A protein and the small-molecule ligand that binds it are described below.
Small molecule (SMILES): C[C@@H]1O[C@H](OP(=O)(O)OP(=O)(O)OC[C@H]2O[C@@H](n3cnc4c(=O)[nH]c(N)nc43)[C@H](O)[C@@H]2O)[C@@H](O)[C@H](O)[C@@H]1O

Sequence of chain 1.B:
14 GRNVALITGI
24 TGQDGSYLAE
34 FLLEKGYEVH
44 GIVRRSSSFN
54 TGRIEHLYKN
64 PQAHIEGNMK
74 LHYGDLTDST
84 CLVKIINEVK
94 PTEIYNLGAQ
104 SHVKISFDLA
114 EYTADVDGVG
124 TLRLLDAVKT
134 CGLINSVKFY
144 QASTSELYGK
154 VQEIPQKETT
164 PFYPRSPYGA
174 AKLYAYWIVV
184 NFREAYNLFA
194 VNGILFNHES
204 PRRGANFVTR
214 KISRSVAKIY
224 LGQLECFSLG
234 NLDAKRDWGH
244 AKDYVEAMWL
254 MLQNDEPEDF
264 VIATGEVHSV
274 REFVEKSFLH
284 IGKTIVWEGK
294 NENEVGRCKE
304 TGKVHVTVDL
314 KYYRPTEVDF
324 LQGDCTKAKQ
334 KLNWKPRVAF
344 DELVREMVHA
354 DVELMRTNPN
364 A

Sequence of chain 1.A:
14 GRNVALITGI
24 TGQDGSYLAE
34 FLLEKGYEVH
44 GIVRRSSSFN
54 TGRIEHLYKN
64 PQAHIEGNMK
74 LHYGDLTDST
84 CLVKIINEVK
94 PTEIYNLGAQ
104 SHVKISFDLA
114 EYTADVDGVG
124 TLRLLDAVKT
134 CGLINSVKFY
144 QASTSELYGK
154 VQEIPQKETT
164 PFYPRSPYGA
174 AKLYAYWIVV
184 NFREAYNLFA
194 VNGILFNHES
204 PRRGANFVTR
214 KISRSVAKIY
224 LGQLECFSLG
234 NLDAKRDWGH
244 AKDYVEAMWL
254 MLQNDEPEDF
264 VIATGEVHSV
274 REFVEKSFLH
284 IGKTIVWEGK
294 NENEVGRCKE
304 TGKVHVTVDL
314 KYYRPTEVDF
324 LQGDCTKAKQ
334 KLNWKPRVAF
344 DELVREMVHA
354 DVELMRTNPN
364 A

Binding-site contacts:
Ligand atom O3P contacts residue LYS214 of chain 1.A at 2.8 Å (salt-bridge).
Ligand atom C5' contacts residue ALA208 of chain 1.A at 3.4 Å (hydrophobic).
Ligand atom N2 contacts residue HIS67 of chain 1.B at 3.5 Å (h-bond).
Ligand atom C4A contacts residue TYR61 of chain 1.B at 3.2 Å (hydrophobic).
Ligand atom C4 contacts residue HIS67 of chain 1.B at 3.3 Å.
Ligand atom C4 contacts residue PHE52 of chain 1.B at 3.4 Å (hydrophobic).
Ligand atom N2 contacts residue ALA364 of chain 1.A at 3.0 Å (h-bond).
Ligand atom O2X contacts residue ASN209 of chain 1.A at 3.0 Å (h-bond).
Ligand atom N2 contacts residue GLU58 of chain 1.B at 3.0 Å (salt-bridge).
Ligand atom N3 contacts residue HIS67 of chain 1.B at 3.2 Å.
Ligand atom C6 contacts residue THR54 of chain 1.B at 3.5 Å.
Ligand atom C4A contacts residue GLU69 of chain 1.B at 3.5 Å.
Ligand atom C5 contacts residue PHE52 of chain 1.B at 3.4 Å (hydrophobic).
Ligand atom O3 contacts residue TYR61 of chain 1.B at 3.4 Å.
Ligand atom C6 contacts residue TYR61 of chain 1.B at 3.5 Å (hydrophobic).
Ligand atom O1P contacts residue TYR315 of chain 1.A at 2.6 Å (h-bond).
Ligand atom C3 contacts residue TYR61 of chain 1.B at 3.5 Å (hydrophobic).
Ligand atom O2' contacts residue ARG217 of chain 1.A at 3.4 Å (salt-bridge).
Ligand atom O3 contacts residue HIS67 of chain 1.B at 2.8 Å (h-bond).
Ligand atom O4 contacts residue GLU69 of chain 1.B at 2.7 Å (salt-bridge).
Ligand atom C2 contacts residue HIS67 of chain 1.B at 3.3 Å.
Ligand atom O3' contacts residue ARG217 of chain 1.A at 2.9 Å (salt-bridge).
Ligand atom N7 contacts residue TYR61 of chain 1.B at 3.4 Å (h-bond).
Ligand atom C5 contacts residue HIS67 of chain 1.B at 3.5 Å.
Ligand atom C8 contacts residue PHE52 of chain 1.B at 3.5 Å (hydrophobic).
Ligand atom C1' contacts residue ARG217 of chain 1.A at 3.5 Å.
Ligand atom O3P contacts residue TYR315 of chain 1.A at 3.3 Å.
Ligand atom O6 contacts residue TYR61 of chain 1.B at 2.6 Å (h-bond).
Ligand atom N9 contacts residue HIS67 of chain 1.B at 3.5 Å (h-bond).
Ligand atom N1 contacts residue GLU58 of chain 1.B at 2.7 Å (salt-bridge).
Ligand atom N7 contacts residue HIS67 of chain 1.B at 3.5 Å.
Ligand atom O2' contacts residue HIS67 of chain 1.B at 2.8 Å (h-bond).
Ligand atom O6 contacts residue THR54 of chain 1.B at 2.7 Å (h-bond).
Ligand atom O2X contacts residue TYR76 of chain 1.B at 2.6 Å (h-bond).
Ligand atom O2P contacts residue ASN209 of chain 1.A at 3.4 Å.
Ligand atom N7 contacts residue PHE52 of chain 1.B at 3.3 Å.
Ligand atom N9 contacts residue PHE52 of chain 1.B at 3.5 Å.
Ligand atom C4' contacts residue ALA208 of chain 1.A at 3.4 Å (hydrophobic).
Ligand atom C2 contacts residue GLU58 of chain 1.B at 3.3 Å.
Ligand atom O2' contacts residue ALA66 of chain 1.B at 3.5 Å (h-bond).